The protein below binds the small molecule below.
Small molecule (SMILES): Cc1cc2c3c(c1C)C(C)(C)C[C@H]1C(C(=O)O)=C(c4ccccc4)[C@]4(C(=O)NC(=O)N=C4N2C[C@H](O)[C@H](O)[C@H](O)COP(=O)(O)O)N31

Binding-site contacts:
Ligand atom N2 contacts residue ILE171 of chain 1.A at 3.5 Å (h-bond).
Ligand atom O11 contacts residue MET283 of chain 1.A at 3.2 Å (h-bond).
Ligand atom O9 contacts residue PRO226 of chain 1.A at 3.3 Å (h-bond).
Ligand atom O1 contacts residue GLN190 of chain 1.A at 2.9 Å (h-bond).
Ligand atom C4 contacts residue ILE171 of chain 1.A at 3.4 Å (hydrophobic).
Ligand atom O8 contacts residue GLN190 of chain 1.A at 2.9 Å (h-bond).
Ligand atom O2 contacts residue ARG173 of chain 1.A at 2.8 Å (salt-bridge).
Ligand atom N2 contacts residue GLN190 of chain 1.A at 3.2 Å (h-bond).
Ligand atom C10 contacts residue ILE327 of chain 1.A at 3.4 Å (hydrophobic).
Ligand atom C27 contacts residue LEU437 of chain 1.A at 3.5 Å (hydrophobic).
Ligand atom C2 contacts residue ALA172 of chain 1.A at 3.5 Å (hydrophobic).
Ligand atom O6 contacts residue GLU233 of chain 1.A at 3.1 Å (salt-bridge).
Ligand atom P1 contacts residue MN1 of chain 1.B at 3.4 Å.
Ligand atom C19 contacts residue ILE171 of chain 1.A at 3.4 Å (hydrophobic).
Ligand atom O4 contacts residue PRO226 of chain 1.A at 3.5 Å.
Ligand atom O3 contacts residue K1 of chain 1.C at 3.0 Å.
Ligand atom O6 contacts residue K1 of chain 1.C at 2.8 Å.
Ligand atom O6 contacts residue HIS191 of chain 1.A at 3.1 Å (h-bond).
Ligand atom O10 contacts residue GLU282 of chain 1.A at 3.5 Å.
Ligand atom O4 contacts residue HIS191 of chain 1.A at 3.5 Å (h-bond).
Ligand atom C6 contacts residue ILE327 of chain 1.A at 3.5 Å (hydrophobic).
Ligand atom O4 contacts residue MET225 of chain 1.A at 3.6 Å (h-bond).
Ligand atom N4 contacts residue ILE171 of chain 1.A at 3.5 Å (h-bond).
Ligand atom C1 contacts residue GLN190 of chain 1.A at 3.5 Å.
Ligand atom O10 contacts residue ARG173 of chain 1.A at 2.9 Å (salt-bridge).
Ligand atom O3 contacts residue SER223 of chain 1.A at 3.4 Å (h-bond).
Ligand atom C12 contacts residue THR153 of chain 1.A at 3.3 Å.
Ligand atom O5 contacts residue HIS191 of chain 1.A at 2.8 Å (h-bond).
Ligand atom O3 contacts residue SER170 of chain 1.A at 3.2 Å.
Ligand atom O7 contacts residue ILE171 of chain 1.A at 2.8 Å (h-bond).
Ligand atom O4 contacts residue LYS391 of chain 1.A at 2.7 Å (salt-bridge).
Ligand atom O9 contacts residue MET225 of chain 1.A at 3.3 Å.
Ligand atom O6 contacts residue MN1 of chain 1.B at 2.2 Å.
Ligand atom C25 contacts residue LEU439 of chain 1.A at 3.4 Å (hydrophobic).
Ligand atom C11 contacts residue SER224 of chain 1.A at 3.5 Å.
Ligand atom C2 contacts residue ARG173 of chain 1.A at 3.5 Å.
Ligand atom O2 contacts residue ALA172 of chain 1.A at 3.6 Å.
Ligand atom P1 contacts residue HIS191 of chain 1.A at 3.5 Å.
Ligand atom P1 contacts residue K1 of chain 1.C at 3.4 Å.
Ligand atom O6 contacts residue ASN168 of chain 1.A at 2.9 Å (h-bond).

Sequence of chain 1.A:
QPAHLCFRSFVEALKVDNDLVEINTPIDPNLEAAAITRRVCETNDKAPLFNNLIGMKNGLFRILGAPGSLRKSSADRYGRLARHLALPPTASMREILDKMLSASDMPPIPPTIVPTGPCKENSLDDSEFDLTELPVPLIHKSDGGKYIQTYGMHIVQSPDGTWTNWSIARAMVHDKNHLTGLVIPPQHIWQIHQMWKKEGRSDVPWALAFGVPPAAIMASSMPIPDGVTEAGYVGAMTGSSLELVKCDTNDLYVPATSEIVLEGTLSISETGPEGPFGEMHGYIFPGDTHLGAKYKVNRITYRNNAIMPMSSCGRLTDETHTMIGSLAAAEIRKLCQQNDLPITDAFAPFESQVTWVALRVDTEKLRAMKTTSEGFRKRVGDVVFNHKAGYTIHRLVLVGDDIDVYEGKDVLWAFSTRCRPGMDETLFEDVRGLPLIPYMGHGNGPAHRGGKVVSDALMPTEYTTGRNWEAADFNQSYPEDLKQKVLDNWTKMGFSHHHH